Sequence of chain 1.A:
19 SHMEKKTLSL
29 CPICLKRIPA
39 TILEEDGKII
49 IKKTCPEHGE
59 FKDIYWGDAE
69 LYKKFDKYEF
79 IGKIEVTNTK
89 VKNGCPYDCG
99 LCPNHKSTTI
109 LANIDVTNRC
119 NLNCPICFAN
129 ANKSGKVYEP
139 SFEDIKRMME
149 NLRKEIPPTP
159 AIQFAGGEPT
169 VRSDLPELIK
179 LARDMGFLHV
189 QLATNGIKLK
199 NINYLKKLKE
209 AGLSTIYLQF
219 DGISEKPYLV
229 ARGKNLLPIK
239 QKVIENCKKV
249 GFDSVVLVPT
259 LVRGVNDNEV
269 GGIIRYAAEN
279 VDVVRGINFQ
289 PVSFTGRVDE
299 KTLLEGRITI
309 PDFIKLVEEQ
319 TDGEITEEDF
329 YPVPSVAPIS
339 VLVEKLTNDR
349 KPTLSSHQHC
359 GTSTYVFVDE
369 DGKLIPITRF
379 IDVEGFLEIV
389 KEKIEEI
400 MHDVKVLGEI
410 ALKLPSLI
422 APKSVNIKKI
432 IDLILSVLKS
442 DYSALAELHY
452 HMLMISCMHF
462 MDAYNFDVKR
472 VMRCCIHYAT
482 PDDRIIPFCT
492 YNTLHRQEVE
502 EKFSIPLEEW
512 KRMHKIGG

A protein and the small-molecule ligand that binds it are described below.
Small molecule (SMILES): C[C@H]1O[C@@H](n2cnc3c(N)ncnc32)[C@H](O)[C@@H]1O

Binding-site contacts:
Ligand atom N6 contacts residue ILE124 of chain 1.A at 3.8 Å.
Ligand atom N9 contacts residue PHE126 of chain 1.A at 3.6 Å.
Ligand atom N3 contacts residue THR258 of chain 1.A at 3.4 Å (h-bond).
Ligand atom O2' contacts residue ARG230 of chain 1.A at 2.7 Å (salt-bridge).
Ligand atom N1 contacts residue SER291 of chain 1.A at 3.0 Å (h-bond).
Ligand atom O2' contacts residue GLN217 of chain 1.A at 3.5 Å.
Ligand atom C1' contacts residue GLN288 of chain 1.A at 3.3 Å.
Ligand atom C4' contacts residue GLN288 of chain 1.A at 3.5 Å.
Ligand atom N1 contacts residue PRO289 of chain 1.A at 3.8 Å.
Ligand atom C5' contacts residue L4P1 of chain 1.J at 3.6 Å.
Ligand atom N9 contacts residue GLN288 of chain 1.A at 3.8 Å.
Ligand atom O4' contacts residue PHE126 of chain 1.A at 3.4 Å.
Ligand atom C4 contacts residue GLN288 of chain 1.A at 3.6 Å.
Ligand atom C6 contacts residue SER291 of chain 1.A at 3.7 Å.
Ligand atom C5' contacts residue PHE126 of chain 1.A at 3.9 Å (hydrophobic).
Ligand atom C2' contacts residue MET1 of chain 1.G at 3.8 Å (hydrophobic).
Ligand atom N1 contacts residue VAL290 of chain 1.A at 3.6 Å.
Ligand atom N3 contacts residue GLN288 of chain 1.A at 2.8 Å (h-bond).
Ligand atom C3' contacts residue MET1 of chain 1.G at 3.3 Å (hydrophobic).
Ligand atom C2 contacts residue SER291 of chain 1.A at 3.9 Å.
Ligand atom N6 contacts residue SER291 of chain 1.A at 3.0 Å (h-bond).
Ligand atom N7 contacts residue ILE124 of chain 1.A at 3.9 Å.
Ligand atom O4' contacts residue GLN288 of chain 1.A at 2.8 Å (h-bond).
Ligand atom O3' contacts residue VAL256 of chain 1.A at 3.7 Å.
Ligand atom O3' contacts residue GLN217 of chain 1.A at 3.3 Å.
Ligand atom N7 contacts residue CYS125 of chain 1.A at 3.6 Å.
Ligand atom C4 contacts residue THR258 of chain 1.A at 3.3 Å.
Ligand atom C5' contacts residue MET1 of chain 1.G at 3.6 Å (hydrophobic).
Ligand atom C2 contacts residue THR258 of chain 1.A at 3.9 Å.
Ligand atom N9 contacts residue THR258 of chain 1.A at 3.3 Å (h-bond).
Ligand atom N6 contacts residue PHE126 of chain 1.A at 3.9 Å.
Ligand atom C1' contacts residue THR258 of chain 1.A at 3.3 Å.
Ligand atom C5 contacts residue PHE126 of chain 1.A at 3.4 Å (hydrophobic).
Ligand atom N7 contacts residue PHE126 of chain 1.A at 3.1 Å (h-bond).
Ligand atom C2 contacts residue GLN288 of chain 1.A at 3.8 Å.
Ligand atom C2 contacts residue PRO289 of chain 1.A at 3.7 Å (hydrophobic).
Ligand atom O2' contacts residue THR258 of chain 1.A at 3.3 Å (h-bond).
Ligand atom C4 contacts residue PHE126 of chain 1.A at 3.6 Å (hydrophobic).
Ligand atom O3' contacts residue MET1 of chain 1.G at 3.5 Å (h-bond).
Ligand atom C8 contacts residue PHE126 of chain 1.A at 3.4 Å (hydrophobic).